Sequence of chain 1.A:
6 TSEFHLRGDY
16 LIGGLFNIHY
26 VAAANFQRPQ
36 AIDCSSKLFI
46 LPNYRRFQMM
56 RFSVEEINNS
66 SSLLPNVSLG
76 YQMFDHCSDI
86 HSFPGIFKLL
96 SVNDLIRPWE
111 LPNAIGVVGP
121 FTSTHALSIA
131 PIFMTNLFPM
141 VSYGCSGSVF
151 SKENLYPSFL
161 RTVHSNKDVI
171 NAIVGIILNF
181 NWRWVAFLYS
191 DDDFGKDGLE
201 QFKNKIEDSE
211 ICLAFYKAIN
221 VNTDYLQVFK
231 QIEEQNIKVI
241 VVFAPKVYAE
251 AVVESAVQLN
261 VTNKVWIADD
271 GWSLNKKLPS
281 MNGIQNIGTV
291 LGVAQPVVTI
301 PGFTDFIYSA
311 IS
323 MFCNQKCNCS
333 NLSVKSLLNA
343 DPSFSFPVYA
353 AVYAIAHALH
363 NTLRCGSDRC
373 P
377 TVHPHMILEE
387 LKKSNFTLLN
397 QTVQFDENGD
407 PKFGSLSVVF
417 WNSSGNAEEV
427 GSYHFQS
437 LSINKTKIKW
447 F

Sequence of chain 1.B:
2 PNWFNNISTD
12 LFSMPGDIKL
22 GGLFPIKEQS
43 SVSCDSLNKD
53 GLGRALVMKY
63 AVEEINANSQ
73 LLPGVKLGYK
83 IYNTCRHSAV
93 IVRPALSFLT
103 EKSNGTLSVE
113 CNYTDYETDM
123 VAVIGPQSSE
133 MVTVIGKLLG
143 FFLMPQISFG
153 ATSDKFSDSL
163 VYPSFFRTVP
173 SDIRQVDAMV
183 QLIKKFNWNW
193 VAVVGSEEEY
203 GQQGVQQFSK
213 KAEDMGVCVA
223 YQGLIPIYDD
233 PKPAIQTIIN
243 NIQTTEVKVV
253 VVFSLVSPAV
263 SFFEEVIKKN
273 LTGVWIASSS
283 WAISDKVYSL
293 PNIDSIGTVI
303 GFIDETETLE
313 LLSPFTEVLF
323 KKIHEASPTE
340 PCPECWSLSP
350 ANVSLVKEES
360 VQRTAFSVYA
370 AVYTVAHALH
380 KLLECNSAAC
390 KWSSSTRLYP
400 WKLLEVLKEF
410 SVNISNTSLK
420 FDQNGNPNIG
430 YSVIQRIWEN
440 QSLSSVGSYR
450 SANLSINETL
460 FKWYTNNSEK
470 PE

Binding-site contacts:
Ligand atom C5 contacts residue ASN106 of chain 1.B at 3.6 Å.
Ligand atom C1 contacts residue SER105 of chain 1.B at 4.5 Å.
Ligand atom O6 contacts residue GLU103 of chain 1.B at 2.9 Å (salt-bridge).
Ligand atom C1 contacts residue ASN106 of chain 1.B at 1.4 Å.
Ligand atom C5 contacts residue GLU103 of chain 1.B at 3.0 Å.
Ligand atom O5 contacts residue ASN106 of chain 1.B at 2.3 Å (h-bond).
Ligand atom C3 contacts residue SER110 of chain 1.B at 4.1 Å.
Ligand atom O6 contacts residue ASN106 of chain 1.B at 4.4 Å.
Ligand atom C6 contacts residue GLU103 of chain 1.B at 3.4 Å.
Ligand atom O4 contacts residue GLU112 of chain 1.B at 3.3 Å (salt-bridge).
Ligand atom O7 contacts residue THR108 of chain 1.B at 3.8 Å.
Ligand atom C7 contacts residue THR108 of chain 1.B at 4.0 Å.
Ligand atom C4 contacts residue ASN106 of chain 1.B at 4.2 Å.
Ligand atom C4 contacts residue GLU103 of chain 1.B at 4.4 Å.
Ligand atom C1 contacts residue GLU103 of chain 1.B at 3.4 Å.
Ligand atom O5 contacts residue SER105 of chain 1.B at 4.4 Å.
Ligand atom O7 contacts residue LEU100 of chain 1.A at 4.0 Å.
Ligand atom C3 contacts residue ASN106 of chain 1.B at 3.8 Å.
Ligand atom O7 contacts residue ASN106 of chain 1.B at 4.5 Å.
Ligand atom O3 contacts residue SER110 of chain 1.B at 4.0 Å.
Ligand atom N2 contacts residue THR108 of chain 1.B at 3.5 Å (h-bond).
Ligand atom C7 contacts residue ASN106 of chain 1.B at 3.7 Å.
Ligand atom C4 contacts residue SER110 of chain 1.B at 4.4 Å.
Ligand atom N2 contacts residue ASN106 of chain 1.B at 2.9 Å (h-bond).
Ligand atom C8 contacts residue ASN106 of chain 1.B at 4.2 Å.
Ligand atom O5 contacts residue GLU103 of chain 1.B at 2.7 Å (salt-bridge).
Ligand atom O4 contacts residue SER110 of chain 1.B at 3.5 Å (h-bond).
Ligand atom C2 contacts residue ASN106 of chain 1.B at 2.4 Å.

A small-molecule ligand and the protein it binds are described below.
Small molecule (SMILES): CC(=O)N[C@@H]1[C@@H](O)[C@H](O)[C@@H](CO)O[C@H]1O